This protein binds this small molecule.
Small molecule (SMILES): CC(=O)N[C@H]1[C@H](O[C@H]2[C@H](O)[C@@H](NC(C)=O)CO[C@@H]2CO)O[C@H](CO)[C@@H](O)[C@@H]1O

Binding-site contacts:
Ligand atom O7 contacts residue ASN169 of chain 1.C at 3.0 Å (h-bond).
Ligand atom N2 contacts residue ASN169 of chain 1.C at 2.8 Å (h-bond).
Ligand atom C2 contacts residue ASN169 of chain 1.C at 2.3 Å.
Ligand atom C1 contacts residue MET175 of chain 1.C at 3.9 Å (hydrophobic).
Ligand atom C4 contacts residue ASN169 of chain 1.C at 4.2 Å.
Ligand atom O5 contacts residue MET175 of chain 1.C at 3.6 Å.
Ligand atom C6 contacts residue MET175 of chain 1.C at 4.1 Å (hydrophobic).
Ligand atom O5 contacts residue GLY173 of chain 1.C at 3.3 Å (h-bond).
Ligand atom O5 contacts residue ASN169 of chain 1.C at 2.4 Å (h-bond).
Ligand atom C1 contacts residue GLY173 of chain 1.C at 4.0 Å.
Ligand atom O6 contacts residue GLY173 of chain 1.C at 4.3 Å.
Ligand atom C5 contacts residue ASN169 of chain 1.C at 3.7 Å.
Ligand atom C7 contacts residue ASN169 of chain 1.C at 3.1 Å.
Ligand atom C1 contacts residue ASN169 of chain 1.C at 1.4 Å.
Ligand atom C8 contacts residue ASN169 of chain 1.C at 4.2 Å.
Ligand atom C5 contacts residue MET175 of chain 1.C at 4.0 Å (hydrophobic).
Ligand atom C3 contacts residue ASN169 of chain 1.C at 3.6 Å.

Sequence of chain 1.C:
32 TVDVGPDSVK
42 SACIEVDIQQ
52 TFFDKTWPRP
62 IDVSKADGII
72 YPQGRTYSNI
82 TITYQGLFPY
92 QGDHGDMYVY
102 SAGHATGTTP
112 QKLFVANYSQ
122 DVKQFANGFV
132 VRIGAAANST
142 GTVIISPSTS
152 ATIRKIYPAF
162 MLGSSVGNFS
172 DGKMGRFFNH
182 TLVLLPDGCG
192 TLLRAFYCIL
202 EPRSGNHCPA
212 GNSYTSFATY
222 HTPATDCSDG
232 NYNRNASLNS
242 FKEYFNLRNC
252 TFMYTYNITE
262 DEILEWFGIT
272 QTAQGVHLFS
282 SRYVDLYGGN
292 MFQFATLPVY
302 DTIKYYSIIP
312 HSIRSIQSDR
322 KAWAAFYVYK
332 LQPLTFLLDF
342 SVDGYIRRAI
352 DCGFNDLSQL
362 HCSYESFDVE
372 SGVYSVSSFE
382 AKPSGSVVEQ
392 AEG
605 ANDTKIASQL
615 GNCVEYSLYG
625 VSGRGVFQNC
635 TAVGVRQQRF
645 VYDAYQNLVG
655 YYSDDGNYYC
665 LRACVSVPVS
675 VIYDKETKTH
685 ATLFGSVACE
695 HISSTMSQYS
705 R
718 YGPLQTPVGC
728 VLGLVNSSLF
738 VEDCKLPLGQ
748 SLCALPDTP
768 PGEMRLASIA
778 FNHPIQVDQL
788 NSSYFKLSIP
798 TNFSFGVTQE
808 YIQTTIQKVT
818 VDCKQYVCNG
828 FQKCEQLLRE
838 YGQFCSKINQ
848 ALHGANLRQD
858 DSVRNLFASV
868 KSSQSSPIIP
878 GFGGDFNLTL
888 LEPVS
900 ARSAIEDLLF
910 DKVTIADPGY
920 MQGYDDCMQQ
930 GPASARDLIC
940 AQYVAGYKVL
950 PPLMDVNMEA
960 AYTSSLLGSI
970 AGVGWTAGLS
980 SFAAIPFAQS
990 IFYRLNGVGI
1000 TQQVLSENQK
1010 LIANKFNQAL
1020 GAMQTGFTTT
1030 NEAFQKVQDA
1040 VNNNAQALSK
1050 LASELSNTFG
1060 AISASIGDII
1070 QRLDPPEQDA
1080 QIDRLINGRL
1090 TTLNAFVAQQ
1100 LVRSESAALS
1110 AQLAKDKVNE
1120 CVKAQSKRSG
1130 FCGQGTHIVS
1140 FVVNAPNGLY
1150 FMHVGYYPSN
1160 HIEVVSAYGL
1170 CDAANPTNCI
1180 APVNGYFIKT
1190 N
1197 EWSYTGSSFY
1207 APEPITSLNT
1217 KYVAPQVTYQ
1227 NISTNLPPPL